Binding-site contacts:
Ligand atom CE1 contacts residue GLU289 of chain 17.W at 3.6 Å.
Ligand atom CZ contacts residue HIS431 of chain 56.W at 3.4 Å.
Ligand atom CE1 contacts residue HIS431 of chain 56.W at 3.0 Å.
Ligand atom O contacts residue ARG435 of chain 56.W at 3.5 Å (salt-bridge).
Ligand atom OH contacts residue HIS431 of chain 56.W at 2.9 Å (h-bond).
Ligand atom OH contacts residue THR430 of chain 56.W at 3.4 Å.
Ligand atom CZ contacts residue ARG193 of chain 56.W at 3.1 Å.
Ligand atom CZ contacts residue THR219 of chain 17.W at 3.2 Å.
Ligand atom CG contacts residue TYR288 of chain 17.W at 3.4 Å (hydrophobic).
Ligand atom CG2 contacts residue LEU189 of chain 56.W at 2.8 Å (hydrophobic).
Ligand atom CG1 contacts residue PHE436 of chain 56.W at 3.4 Å (hydrophobic).
Ligand atom CZ contacts residue MET223 of chain 17.W at 2.9 Å (hydrophobic).
Ligand atom OH contacts residue MET223 of chain 17.W at 2.2 Å (h-bond).
Ligand atom CE2 contacts residue MET223 of chain 17.W at 3.5 Å (hydrophobic).
Ligand atom CB contacts residue ARG435 of chain 56.W at 3.7 Å.
Ligand atom CG1 contacts residue ARG435 of chain 56.W at 3.8 Å.
Ligand atom CD1 contacts residue GLU289 of chain 17.W at 3.0 Å.
Ligand atom CG2 contacts residue TYR188 of chain 56.W at 3.9 Å (hydrophobic).
Ligand atom ND2 contacts residue TYR188 of chain 56.W at 3.5 Å (h-bond).
Ligand atom CE1 contacts residue MET223 of chain 17.W at 3.3 Å (hydrophobic).
Ligand atom CB contacts residue LEU189 of chain 56.W at 3.8 Å (hydrophobic).
Ligand atom CB contacts residue GLU289 of chain 17.W at 3.8 Å.
Ligand atom OH contacts residue LEU283 of chain 17.W at 3.8 Å.
Ligand atom N contacts residue ARG193 of chain 56.W at 3.8 Å.
Ligand atom CG contacts residue HIS431 of chain 56.W at 3.8 Å.
Ligand atom CD contacts residue HIS431 of chain 56.W at 3.8 Å.
Ligand atom CE1 contacts residue THR219 of chain 17.W at 3.9 Å.
Ligand atom CG contacts residue GLU199 of chain 56.W at 3.6 Å.
Ligand atom CA contacts residue ARG193 of chain 56.W at 3.8 Å.
Ligand atom CG contacts residue GLU289 of chain 17.W at 3.6 Å.
Ligand atom C contacts residue ARG193 of chain 56.W at 3.3 Å.
Ligand atom CD2 contacts residue MET223 of chain 17.W at 3.7 Å (hydrophobic).
Ligand atom ND2 contacts residue GLU199 of chain 56.W at 2.9 Å (salt-bridge).
Ligand atom CE1 contacts residue ARG193 of chain 56.W at 3.1 Å.
Ligand atom CE1 contacts residue VAL432 of chain 56.W at 3.8 Å (hydrophobic).
Ligand atom CD1 contacts residue HIS431 of chain 56.W at 3.3 Å.
Ligand atom CE2 contacts residue ARG193 of chain 56.W at 3.8 Å.
Ligand atom O contacts residue ARG193 of chain 56.W at 2.8 Å (salt-bridge).
Ligand atom CD1 contacts residue ARG193 of chain 56.W at 3.7 Å.
Ligand atom OD1 contacts residue GLU199 of chain 56.W at 3.4 Å (salt-bridge).

A small-molecule ligand and the protein it binds are described below.
Small molecule (SMILES): CC(C)[C@H](NC(=O)[C@@H]1CCCN1C(=O)[C@H](CC(N)=O)NC(=O)[C@@H](N)Cc1ccccc1)C(=O)N[C@@H](Cc1ccc(O)cc1)C(=O)N1CCC[C@H]1C(=O)N[C@H](C=O)Cc1ccc(O)cc1

Sequence of chain 17.W:
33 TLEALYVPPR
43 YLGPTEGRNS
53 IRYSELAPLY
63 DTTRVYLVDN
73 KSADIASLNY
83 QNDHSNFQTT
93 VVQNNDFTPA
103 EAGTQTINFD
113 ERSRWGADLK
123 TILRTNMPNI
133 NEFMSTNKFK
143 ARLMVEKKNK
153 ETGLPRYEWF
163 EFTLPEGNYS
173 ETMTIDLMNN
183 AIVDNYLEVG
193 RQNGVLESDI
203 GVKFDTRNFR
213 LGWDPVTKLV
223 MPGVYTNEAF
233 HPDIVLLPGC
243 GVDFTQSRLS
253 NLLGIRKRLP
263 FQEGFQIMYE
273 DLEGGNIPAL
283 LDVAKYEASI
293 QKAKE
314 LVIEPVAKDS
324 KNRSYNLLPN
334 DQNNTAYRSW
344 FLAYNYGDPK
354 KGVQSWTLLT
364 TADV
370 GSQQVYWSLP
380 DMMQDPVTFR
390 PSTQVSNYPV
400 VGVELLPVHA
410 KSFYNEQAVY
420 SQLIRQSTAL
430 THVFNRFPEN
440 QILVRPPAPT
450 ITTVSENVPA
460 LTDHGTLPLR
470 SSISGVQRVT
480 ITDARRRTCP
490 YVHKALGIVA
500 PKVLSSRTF

Sequence of chain 56.W:
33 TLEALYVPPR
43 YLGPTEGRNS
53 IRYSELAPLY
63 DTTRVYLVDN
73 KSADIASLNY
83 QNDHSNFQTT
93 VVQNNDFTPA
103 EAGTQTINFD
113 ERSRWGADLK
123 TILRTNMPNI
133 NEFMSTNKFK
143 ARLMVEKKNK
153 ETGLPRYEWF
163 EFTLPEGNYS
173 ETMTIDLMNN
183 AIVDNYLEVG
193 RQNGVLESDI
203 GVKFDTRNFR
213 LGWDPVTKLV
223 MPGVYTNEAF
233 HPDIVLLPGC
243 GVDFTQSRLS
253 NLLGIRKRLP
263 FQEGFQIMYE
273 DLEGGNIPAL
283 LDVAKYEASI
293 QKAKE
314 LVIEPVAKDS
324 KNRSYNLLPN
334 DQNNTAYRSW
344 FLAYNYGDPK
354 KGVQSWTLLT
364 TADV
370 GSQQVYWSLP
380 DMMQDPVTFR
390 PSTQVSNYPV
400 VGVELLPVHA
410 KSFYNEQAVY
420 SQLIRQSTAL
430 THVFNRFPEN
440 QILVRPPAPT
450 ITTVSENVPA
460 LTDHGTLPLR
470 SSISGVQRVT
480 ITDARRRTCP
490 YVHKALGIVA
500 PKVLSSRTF